Sequence of chain 1.A:
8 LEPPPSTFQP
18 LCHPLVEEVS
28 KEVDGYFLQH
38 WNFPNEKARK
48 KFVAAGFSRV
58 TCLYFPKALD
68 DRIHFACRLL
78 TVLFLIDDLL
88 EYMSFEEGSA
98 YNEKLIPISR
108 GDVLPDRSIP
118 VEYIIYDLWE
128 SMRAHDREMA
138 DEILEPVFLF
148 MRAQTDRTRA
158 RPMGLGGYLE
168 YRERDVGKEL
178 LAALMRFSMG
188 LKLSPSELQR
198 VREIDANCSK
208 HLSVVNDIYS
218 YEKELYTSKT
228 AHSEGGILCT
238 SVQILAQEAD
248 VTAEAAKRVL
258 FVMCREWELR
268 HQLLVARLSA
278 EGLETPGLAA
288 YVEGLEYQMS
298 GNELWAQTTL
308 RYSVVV

This protein binds this small molecule.
Small molecule (SMILES): C=C(C)[C@H]1CC[NH+]2CCC[C@H](C)[C@@]2(C)C1

Binding-site contacts:
Ligand atom CAD contacts residue ASP172 of chain 1.A at 3.9 Å.
Ligand atom CAH contacts residue POP1 of chain 1.E at 3.3 Å.
Ligand atom CAK contacts residue PHE81 of chain 1.A at 4.0 Å (hydrophobic).
Ligand atom CAJ contacts residue LEU178 of chain 1.A at 4.1 Å (hydrophobic).
Ligand atom CAO contacts residue VAL173 of chain 1.A at 4.1 Å (hydrophobic).
Ligand atom CAE contacts residue PHE81 of chain 1.A at 3.9 Å (hydrophobic).
Ligand atom CAD contacts residue POP1 of chain 1.E at 3.5 Å.
Ligand atom CAO contacts residue POP1 of chain 1.E at 4.3 Å.
Ligand atom CAF contacts residue LEU80 of chain 1.A at 4.1 Å (hydrophobic).
Ligand atom CAC contacts residue LEU80 of chain 1.A at 4.4 Å (hydrophobic).
Ligand atom CAF contacts residue PHE147 of chain 1.A at 3.7 Å (hydrophobic).
Ligand atom CAI contacts residue PHE81 of chain 1.A at 4.1 Å (hydrophobic).
Ligand atom CAK contacts residue TYR61 of chain 1.A at 3.5 Å (hydrophobic).
Ligand atom CAB contacts residue TYR61 of chain 1.A at 3.6 Å (hydrophobic).
Ligand atom CAA contacts residue ASN299 of chain 1.A at 3.8 Å.
Ligand atom CAE contacts residue ASP84 of chain 1.A at 3.9 Å.
Ligand atom CAG contacts residue ASN213 of chain 1.A at 3.7 Å.
Ligand atom CAE contacts residue LEU80 of chain 1.A at 4.0 Å (hydrophobic).
Ligand atom CAA contacts residue TYR61 of chain 1.A at 3.8 Å (hydrophobic).
Ligand atom CAJ contacts residue VAL173 of chain 1.A at 3.8 Å (hydrophobic).
Ligand atom CAI contacts residue POP1 of chain 1.E at 3.2 Å.
Ligand atom CAL contacts residue TYR61 of chain 1.A at 3.6 Å (hydrophobic).
Ligand atom CAD contacts residue VAL173 of chain 1.A at 3.2 Å (hydrophobic).
Ligand atom NAN contacts residue PHE81 of chain 1.A at 3.7 Å.
Ligand atom CAD contacts residue PHE147 of chain 1.A at 4.4 Å (hydrophobic).
Ligand atom CAH contacts residue ASP84 of chain 1.A at 4.2 Å.
Ligand atom CAB contacts residue PHE81 of chain 1.A at 4.2 Å (hydrophobic).
Ligand atom CAB contacts residue LEU77 of chain 1.A at 4.0 Å (hydrophobic).
Ligand atom CAI contacts residue ASN213 of chain 1.A at 3.9 Å.
Ligand atom CAH contacts residue PHE81 of chain 1.A at 3.8 Å (hydrophobic).
Ligand atom CAB contacts residue LEU178 of chain 1.A at 4.2 Å (hydrophobic).
Ligand atom CAG contacts residue TYR61 of chain 1.A at 4.3 Å (hydrophobic).
Ligand atom CAC contacts residue LEU177 of chain 1.A at 4.3 Å (hydrophobic).
Ligand atom CAA contacts residue VAL57 of chain 1.A at 3.8 Å (hydrophobic).
Ligand atom NAN contacts residue POP1 of chain 1.E at 3.8 Å.
Ligand atom CAG contacts residue POP1 of chain 1.E at 4.3 Å.
Ligand atom CAA contacts residue PHE81 of chain 1.A at 3.5 Å (hydrophobic).
Ligand atom CAC contacts residue PHE147 of chain 1.A at 4.3 Å (hydrophobic).
Ligand atom CAC contacts residue VAL173 of chain 1.A at 4.0 Å (hydrophobic).
Ligand atom CAA contacts residue TRP302 of chain 1.A at 3.9 Å (hydrophobic).